A protein and the small-molecule ligand that binds it are described below.
Small molecule (SMILES): CC(=O)N[C@@H]1[C@@H](O)[C@H](O)[C@@H](CO)O[C@H]1O

Sequence of chain 1.C:
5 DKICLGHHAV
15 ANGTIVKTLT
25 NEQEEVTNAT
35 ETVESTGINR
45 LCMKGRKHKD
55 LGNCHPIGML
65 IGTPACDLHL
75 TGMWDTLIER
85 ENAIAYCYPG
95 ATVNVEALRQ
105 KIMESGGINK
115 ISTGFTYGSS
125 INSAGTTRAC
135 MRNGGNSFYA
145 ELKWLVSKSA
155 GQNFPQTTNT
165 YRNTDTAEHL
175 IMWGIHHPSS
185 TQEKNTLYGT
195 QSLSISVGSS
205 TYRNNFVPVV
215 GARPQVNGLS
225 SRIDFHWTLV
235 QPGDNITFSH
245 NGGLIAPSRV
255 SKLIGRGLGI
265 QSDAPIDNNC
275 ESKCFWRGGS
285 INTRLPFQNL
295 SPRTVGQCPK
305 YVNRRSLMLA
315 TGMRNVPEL

Binding-site contacts:
Ligand atom O7 contacts residue ASN32 of chain 1.C at 3.1 Å (h-bond).
Ligand atom C1 contacts residue ASN32 of chain 1.C at 1.5 Å.
Ligand atom C2 contacts residue ASN32 of chain 1.C at 2.7 Å.
Ligand atom C8 contacts residue ASN32 of chain 1.C at 3.7 Å.
Ligand atom C5 contacts residue ASN32 of chain 1.C at 3.6 Å.
Ligand atom C3 contacts residue ASN32 of chain 1.C at 3.8 Å.
Ligand atom O5 contacts residue ASN32 of chain 1.C at 2.5 Å (h-bond).
Ligand atom C7 contacts residue ASN32 of chain 1.C at 3.0 Å.
Ligand atom C4 contacts residue ASN32 of chain 1.C at 4.3 Å.
Ligand atom N2 contacts residue ASN32 of chain 1.C at 2.9 Å (h-bond).